This small molecule binds to this protein.
Small molecule (SMILES): CC(=O)N[C@H]1[C@H](O[C@H]2[C@H](O)[C@@H](NC(C)=O)CO[C@@H]2CO)O[C@H](CO)[C@@H](O)[C@@H]1O

Binding-site contacts:
Ligand atom C8 contacts residue SER24 of chain 1.A at 4.1 Å.
Ligand atom C7 contacts residue ASN68 of chain 1.A at 3.2 Å.
Ligand atom O7 contacts residue THR25 of chain 1.A at 4.4 Å.
Ligand atom C5 contacts residue ASN68 of chain 1.A at 3.6 Å.
Ligand atom O5 contacts residue ASN68 of chain 1.A at 2.3 Å (h-bond).
Ligand atom O7 contacts residue ASN68 of chain 1.A at 3.1 Å (h-bond).
Ligand atom C8 contacts residue THR25 of chain 1.A at 3.3 Å.
Ligand atom N2 contacts residue ASN68 of chain 1.A at 2.9 Å (h-bond).
Ligand atom O7 contacts residue VAL65 of chain 1.A at 4.4 Å.
Ligand atom C7 contacts residue THR25 of chain 1.A at 4.0 Å.
Ligand atom C1 contacts residue ASN68 of chain 1.A at 1.4 Å.
Ligand atom C8 contacts residue ASN68 of chain 1.A at 4.4 Å.
Ligand atom O7 contacts residue SER24 of chain 1.A at 4.4 Å.
Ligand atom C3 contacts residue ASN68 of chain 1.A at 3.8 Å.
Ligand atom C8 contacts residue ARG51 of chain 1.A at 4.1 Å.
Ligand atom C8 contacts residue LEU27 of chain 1.A at 3.9 Å (hydrophobic).
Ligand atom C7 contacts residue ARG51 of chain 1.A at 4.4 Å.
Ligand atom C2 contacts residue ASN68 of chain 1.A at 2.4 Å.
Ligand atom N2 contacts residue ARG51 of chain 1.A at 4.0 Å.
Ligand atom C4 contacts residue ASN68 of chain 1.A at 4.2 Å.
Ligand atom C8 contacts residue GLY26 of chain 1.A at 4.1 Å.

Sequence of chain 1.A:
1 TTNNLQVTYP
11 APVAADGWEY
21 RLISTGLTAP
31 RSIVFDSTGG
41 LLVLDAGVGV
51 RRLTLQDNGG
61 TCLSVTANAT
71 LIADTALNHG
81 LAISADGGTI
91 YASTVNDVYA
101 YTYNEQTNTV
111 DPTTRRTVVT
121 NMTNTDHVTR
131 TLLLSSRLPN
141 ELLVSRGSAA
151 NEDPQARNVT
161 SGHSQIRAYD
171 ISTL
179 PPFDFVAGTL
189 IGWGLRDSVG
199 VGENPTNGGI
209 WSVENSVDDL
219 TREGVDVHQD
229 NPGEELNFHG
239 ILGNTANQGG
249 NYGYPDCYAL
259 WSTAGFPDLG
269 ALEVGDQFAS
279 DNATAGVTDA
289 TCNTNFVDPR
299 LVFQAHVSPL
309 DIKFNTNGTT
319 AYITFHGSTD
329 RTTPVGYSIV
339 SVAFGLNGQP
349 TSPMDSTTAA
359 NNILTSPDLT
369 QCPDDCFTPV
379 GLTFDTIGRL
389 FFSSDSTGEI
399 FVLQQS